The protein below binds the small molecule below.
Small molecule (SMILES): CC(=O)N[C@@H]1[C@@H](O)[C@H](O)[C@@H](CO)O[C@@H]1O

Sequence of chain 1.A:
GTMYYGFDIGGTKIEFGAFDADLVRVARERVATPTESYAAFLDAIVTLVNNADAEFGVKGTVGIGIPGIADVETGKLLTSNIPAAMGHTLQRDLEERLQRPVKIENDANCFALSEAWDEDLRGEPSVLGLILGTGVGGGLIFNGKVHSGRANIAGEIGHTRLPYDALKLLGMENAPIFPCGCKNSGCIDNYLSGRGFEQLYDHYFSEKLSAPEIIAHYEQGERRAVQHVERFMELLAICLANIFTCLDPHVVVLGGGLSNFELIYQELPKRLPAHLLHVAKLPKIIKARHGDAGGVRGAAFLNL

Binding-site contacts:
Ligand atom C8 contacts residue HIS272 of chain 1.A at 3.6 Å.
Ligand atom C3 contacts residue GLU269 of chain 1.A at 3.2 Å.
Ligand atom O1 contacts residue HIS272 of chain 1.A at 3.6 Å.
Ligand atom O7 contacts residue HIS272 of chain 1.A at 4.2 Å.
Ligand atom C6 contacts residue GLY250 of chain 1.A at 3.5 Å.
Ligand atom O3 contacts residue GLU269 of chain 1.A at 2.7 Å (salt-bridge).
Ligand atom C4 contacts residue ASN219 of chain 1.A at 4.1 Å.
Ligand atom N2 contacts residue HIS272 of chain 1.A at 3.3 Å (h-bond).
Ligand atom C5 contacts residue GLY250 of chain 1.A at 3.5 Å.
Ligand atom O3 contacts residue GLY181 of chain 1.A at 3.2 Å (h-bond).
Ligand atom C7 contacts residue GLU269 of chain 1.A at 3.8 Å.
Ligand atom C4 contacts residue GLY250 of chain 1.A at 4.2 Å.
Ligand atom O1 contacts residue ASP302 of chain 1.A at 2.5 Å (salt-bridge).
Ligand atom C1 contacts residue HIS272 of chain 1.A at 4.3 Å.
Ligand atom C8 contacts residue LEU191 of chain 1.A at 3.8 Å (hydrophobic).
Ligand atom C2 contacts residue HIS272 of chain 1.A at 4.3 Å.
Ligand atom C6 contacts residue GLY248 of chain 1.A at 4.1 Å.
Ligand atom O3 contacts residue ASN219 of chain 1.A at 3.1 Å (h-bond).
Ligand atom C7 contacts residue HIS272 of chain 1.A at 3.5 Å.
Ligand atom C6 contacts residue ASP220 of chain 1.A at 4.1 Å.
Ligand atom C3 contacts residue GLY181 of chain 1.A at 4.2 Å.
Ligand atom O5 contacts residue ASP302 of chain 1.A at 3.9 Å.
Ligand atom O1 contacts residue VAL249 of chain 1.A at 2.9 Å (h-bond).
Ligand atom N2 contacts residue GLU269 of chain 1.A at 2.9 Å (salt-bridge).
Ligand atom C1 contacts residue VAL249 of chain 1.A at 3.9 Å (hydrophobic).
Ligand atom C6 contacts residue VAL249 of chain 1.A at 3.7 Å (hydrophobic).
Ligand atom C5 contacts residue VAL249 of chain 1.A at 3.3 Å (hydrophobic).
Ligand atom C8 contacts residue GLU269 of chain 1.A at 3.8 Å.
Ligand atom O6 contacts residue ASP220 of chain 1.A at 3.0 Å (salt-bridge).
Ligand atom O4 contacts residue ALA221 of chain 1.A at 3.6 Å.
Ligand atom O5 contacts residue VAL249 of chain 1.A at 3.7 Å.
Ligand atom O4 contacts residue ASP220 of chain 1.A at 3.0 Å (salt-bridge).
Ligand atom C2 contacts residue GLU269 of chain 1.A at 3.6 Å.
Ligand atom O1 contacts residue GLU269 of chain 1.A at 4.3 Å.
Ligand atom O4 contacts residue ASN219 of chain 1.A at 3.4 Å (h-bond).
Ligand atom O5 contacts residue GLY248 of chain 1.A at 3.9 Å.
Ligand atom C1 contacts residue ASP302 of chain 1.A at 3.5 Å.
Ligand atom C4 contacts residue ASP220 of chain 1.A at 3.6 Å.
Ligand atom O4 contacts residue GLY250 of chain 1.A at 3.6 Å.
Ligand atom C3 contacts residue ASN219 of chain 1.A at 4.1 Å.